Sequence of chain 1.A:
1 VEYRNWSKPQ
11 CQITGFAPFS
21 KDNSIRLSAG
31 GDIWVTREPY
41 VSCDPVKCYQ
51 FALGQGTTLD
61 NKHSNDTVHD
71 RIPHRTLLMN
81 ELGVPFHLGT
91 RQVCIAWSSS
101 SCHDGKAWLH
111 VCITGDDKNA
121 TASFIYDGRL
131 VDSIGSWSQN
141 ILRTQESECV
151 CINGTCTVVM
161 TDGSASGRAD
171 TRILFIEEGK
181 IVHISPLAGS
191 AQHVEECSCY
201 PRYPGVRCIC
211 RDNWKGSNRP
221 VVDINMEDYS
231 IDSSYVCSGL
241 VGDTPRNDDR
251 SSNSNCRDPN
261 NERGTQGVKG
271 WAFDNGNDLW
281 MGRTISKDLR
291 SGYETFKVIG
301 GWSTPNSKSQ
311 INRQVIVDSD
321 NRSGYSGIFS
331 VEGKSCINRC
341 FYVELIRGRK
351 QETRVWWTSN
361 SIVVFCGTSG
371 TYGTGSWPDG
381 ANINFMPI

Binding-site contacts:
Ligand atom O3 contacts residue PHE385 of chain 2.A at 3.5 Å.
Ligand atom C2 contacts residue ASN65 of chain 1.A at 2.5 Å.
Ligand atom C4 contacts residue ASN65 of chain 1.A at 4.2 Å.
Ligand atom N2 contacts residue ASN65 of chain 1.A at 3.1 Å (h-bond).
Ligand atom C1 contacts residue ASN65 of chain 1.A at 1.5 Å.
Ligand atom C5 contacts residue ASN65 of chain 1.A at 3.7 Å.
Ligand atom O7 contacts residue ASN65 of chain 1.A at 2.9 Å (h-bond).
Ligand atom O7 contacts residue ILE388 of chain 1.A at 4.2 Å.
Ligand atom O5 contacts residue ASN65 of chain 1.A at 2.4 Å (h-bond).
Ligand atom C5 contacts residue TRP356 of chain 1.A at 4.0 Å (hydrophobic).
Ligand atom C1 contacts residue TRP356 of chain 1.A at 3.8 Å (hydrophobic).
Ligand atom C8 contacts residue TRP356 of chain 1.A at 4.1 Å (hydrophobic).
Ligand atom C7 contacts residue ASN65 of chain 1.A at 3.4 Å.
Ligand atom C7 contacts residue TRP356 of chain 1.A at 3.8 Å (hydrophobic).
Ligand atom C3 contacts residue TRP356 of chain 1.A at 4.1 Å (hydrophobic).
Ligand atom C8 contacts residue ILE388 of chain 1.A at 4.2 Å (hydrophobic).
Ligand atom O5 contacts residue TRP356 of chain 1.A at 4.3 Å.
Ligand atom O4 contacts residue TRP356 of chain 1.A at 4.3 Å.
Ligand atom O7 contacts residue TRP356 of chain 1.A at 2.9 Å.
Ligand atom O3 contacts residue ASN382 of chain 2.A at 3.5 Å (h-bond).
Ligand atom C3 contacts residue ASN65 of chain 1.A at 3.8 Å.

The small molecule below binds the protein below.
Small molecule (SMILES): CC(=O)N[C@H]1[C@@H](O[C@H]2[C@H](O)[C@@H](NC(C)=O)[C@H](O[C@H]3[C@H](O)[C@H](O)[C@@H](O[C@@H]4[C@H](O)[C@H](O[C@H]5[C@H](O)[C@@H](NC(C)=O)[C@H](O[C@H]6[C@H](O)[C@@H](NC(C)=O)CO[C@@H]6COC6O[C@@H](C)[C@@H](O)[C@@H](O)C6O)O[C@@H]5CO)O[C@H](CO)[C@H]4O)O[C@@H]3CO)O[C@@H]2CO)O[C@H](CO)[C@H](OS(=O)(=O)O)[C@@H]1O

Sequence of chain 2.A:
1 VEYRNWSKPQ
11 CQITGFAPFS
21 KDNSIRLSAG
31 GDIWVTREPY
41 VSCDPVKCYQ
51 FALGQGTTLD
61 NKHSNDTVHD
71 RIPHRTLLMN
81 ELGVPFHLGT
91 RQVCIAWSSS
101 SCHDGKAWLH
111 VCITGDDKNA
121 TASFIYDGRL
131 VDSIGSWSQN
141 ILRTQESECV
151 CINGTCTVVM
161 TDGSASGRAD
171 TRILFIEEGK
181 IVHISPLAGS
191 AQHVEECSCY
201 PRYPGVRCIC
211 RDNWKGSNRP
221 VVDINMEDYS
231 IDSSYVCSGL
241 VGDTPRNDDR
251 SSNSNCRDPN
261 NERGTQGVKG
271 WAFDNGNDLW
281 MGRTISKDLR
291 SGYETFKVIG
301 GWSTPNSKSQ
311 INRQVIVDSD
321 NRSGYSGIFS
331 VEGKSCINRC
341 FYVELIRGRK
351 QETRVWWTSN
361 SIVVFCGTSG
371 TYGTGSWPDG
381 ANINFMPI